This small molecule binds to this protein.
Small molecule (SMILES): CC(C)CN(C[C@@H](O)[C@H](Cc1cc(F)cc(F)c1)NC(=O)O[C@H]1CO[C@H]2OCC[C@H]21)S(=O)(=O)c1ccc([C@H](C)O)cc1

Binding-site contacts:
Ligand atom C05 contacts residue ALA28 of chain 1.A at 3.5 Å (hydrophobic).
Ligand atom O09 contacts residue GLY49 of chain 1.A at 3.3 Å.
Ligand atom O22 contacts residue ALA28 of chain 1.B at 3.8 Å.
Ligand atom C31 contacts residue PRO81 of chain 1.A at 3.7 Å (hydrophobic).
Ligand atom C32 contacts residue PRO81 of chain 1.A at 3.8 Å (hydrophobic).
Ligand atom O09 contacts residue ILE50 of chain 1.B at 3.4 Å.
Ligand atom C28 contacts residue ASP25 of chain 1.A at 3.2 Å.
Ligand atom C23 contacts residue GLY48 of chain 1.B at 3.2 Å.
Ligand atom C06 contacts residue VAL32 of chain 1.A at 3.5 Å (hydrophobic).
Ligand atom C06 contacts residue ASP30 of chain 1.A at 3.4 Å.
Ligand atom O42 contacts residue ASP29 of chain 1.A at 3.5 Å.
Ligand atom F35 contacts residue ILE50 of chain 1.B at 2.9 Å.
Ligand atom O14 contacts residue ASP25 of chain 1.A at 2.5 Å (salt-bridge).
Ligand atom C13 contacts residue ASP25 of chain 1.B at 3.3 Å.
Ligand atom F35 contacts residue PRO81 of chain 1.A at 3.0 Å.
Ligand atom C41 contacts residue ILE47 of chain 1.A at 3.2 Å (hydrophobic).
Ligand atom C13 contacts residue ASP25 of chain 1.A at 3.2 Å.
Ligand atom C06 contacts residue ALA28 of chain 1.A at 3.4 Å (hydrophobic).
Ligand atom C25 contacts residue GLY48 of chain 1.B at 3.2 Å.
Ligand atom O08 contacts residue ILE84 of chain 1.A at 3.6 Å.
Ligand atom O19 contacts residue ALA28 of chain 1.B at 3.5 Å.
Ligand atom F35 contacts residue GLY49 of chain 1.B at 3.0 Å.
Ligand atom C03 contacts residue GLY48 of chain 1.A at 3.2 Å.
Ligand atom C40 contacts residue ASP30 of chain 1.A at 3.8 Å.
Ligand atom C28 contacts residue GLY27 of chain 1.B at 3.6 Å.
Ligand atom O14 contacts residue GLY27 of chain 1.B at 3.3 Å.
Ligand atom N16 contacts residue GLY27 of chain 1.B at 3.0 Å (h-bond).
Ligand atom O08 contacts residue ILE50 of chain 1.B at 3.7 Å.
Ligand atom C24 contacts residue ASP29 of chain 1.B at 3.5 Å.
Ligand atom C11 contacts residue GLY27 of chain 1.A at 3.5 Å.
Ligand atom O27 contacts residue ASP29 of chain 1.B at 2.9 Å (salt-bridge).
Ligand atom C34 contacts residue GLY27 of chain 1.B at 3.2 Å.
Ligand atom C41 contacts residue LEU76 of chain 1.A at 3.6 Å (hydrophobic).
Ligand atom F36 contacts residue ARG8 of chain 1.A at 3.2 Å.
Ligand atom O22 contacts residue ASP29 of chain 1.B at 3.2 Å (salt-bridge).
Ligand atom C38 contacts residue GLY27 of chain 1.A at 3.8 Å.
Ligand atom O22 contacts residue ASP30 of chain 1.B at 3.0 Å (salt-bridge).
Ligand atom O14 contacts residue ASP25 of chain 1.B at 2.5 Å (salt-bridge).
Ligand atom C12 contacts residue ASP25 of chain 1.A at 3.1 Å.
Ligand atom O42 contacts residue ASP30 of chain 1.A at 3.1 Å (salt-bridge).

Sequence of chain 1.B:
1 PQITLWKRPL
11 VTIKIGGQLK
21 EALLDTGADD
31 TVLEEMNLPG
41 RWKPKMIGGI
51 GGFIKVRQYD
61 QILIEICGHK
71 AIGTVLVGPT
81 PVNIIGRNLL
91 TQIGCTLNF

Sequence of chain 1.A:
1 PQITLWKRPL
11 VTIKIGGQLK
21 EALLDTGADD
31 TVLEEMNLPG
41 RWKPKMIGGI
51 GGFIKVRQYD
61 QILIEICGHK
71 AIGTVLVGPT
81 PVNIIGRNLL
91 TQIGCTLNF